Binding-site contacts:
Ligand atom C7 contacts residue ASN219 of chain 1.C at 3.2 Å.
Ligand atom N2 contacts residue ASN219 of chain 1.C at 3.0 Å (h-bond).
Ligand atom O5 contacts residue PHE80 of chain 1.C at 3.8 Å.
Ligand atom C5 contacts residue PHE80 of chain 1.C at 4.5 Å (hydrophobic).
Ligand atom C5 contacts residue ASN219 of chain 1.C at 3.7 Å.
Ligand atom C1 contacts residue ASN219 of chain 1.C at 1.4 Å.
Ligand atom O7 contacts residue ASN219 of chain 1.C at 4.2 Å.
Ligand atom O6 contacts residue ARG82 of chain 1.C at 3.6 Å (salt-bridge).
Ligand atom O5 contacts residue ARG82 of chain 1.C at 4.3 Å.
Ligand atom O6 contacts residue PRO79 of chain 1.C at 4.5 Å.
Ligand atom C7 contacts residue ARG82 of chain 1.C at 4.4 Å.
Ligand atom C8 contacts residue GLN217 of chain 1.C at 3.1 Å.
Ligand atom C2 contacts residue ARG82 of chain 1.C at 4.2 Å.
Ligand atom C8 contacts residue ASN219 of chain 1.C at 3.2 Å.
Ligand atom C7 contacts residue PRO83 of chain 1.C at 4.1 Å (hydrophobic).
Ligand atom C2 contacts residue ASN219 of chain 1.C at 2.4 Å.
Ligand atom O6 contacts residue PHE80 of chain 1.C at 3.6 Å.
Ligand atom C7 contacts residue GLN217 of chain 1.C at 4.5 Å.
Ligand atom O7 contacts residue PRO83 of chain 1.C at 4.2 Å.
Ligand atom C4 contacts residue ASN219 of chain 1.C at 4.2 Å.
Ligand atom C1 contacts residue ARG82 of chain 1.C at 4.0 Å.
Ligand atom C8 contacts residue ARG82 of chain 1.C at 4.4 Å.
Ligand atom C3 contacts residue ASN219 of chain 1.C at 3.8 Å.
Ligand atom O5 contacts residue ASN219 of chain 1.C at 2.4 Å (h-bond).
Ligand atom C6 contacts residue PHE80 of chain 1.C at 3.9 Å (hydrophobic).
Ligand atom C8 contacts residue PRO83 of chain 1.C at 3.3 Å (hydrophobic).

Sequence of chain 1.C:
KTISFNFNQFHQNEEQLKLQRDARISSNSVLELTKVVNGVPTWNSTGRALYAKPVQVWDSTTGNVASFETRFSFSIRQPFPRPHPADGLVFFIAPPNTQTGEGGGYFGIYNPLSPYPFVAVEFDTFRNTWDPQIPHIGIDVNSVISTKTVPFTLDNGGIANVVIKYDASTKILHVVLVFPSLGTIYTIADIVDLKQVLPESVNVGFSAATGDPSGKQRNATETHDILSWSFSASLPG

This protein binds this small molecule.
Small molecule (SMILES): CC(=O)N[C@H]1[C@H](O[C@H]2[C@H](O[C@@H]3O[C@@H](C)[C@@H](O)[C@@H](O)[C@@H]3O)[C@@H](NC(C)=O)CO[C@@H]2CO)O[C@H](CO)[C@@H](O)[C@@H]1O